A small-molecule ligand and the protein it binds are described below.
Small molecule (SMILES): CC(C)C[C@H](NC(=O)[C@H](CC(=O)O)N(C)C(=O)[C@H](CC1CCCCC1)NC(=O)[C@H](CCC(N)=O)NC(=O)CCc1cccnc1)C(=O)N[C@@H](Cc1ccc(Cl)c(Cl)c1)C(=O)O

Sequence of chain 1.A:
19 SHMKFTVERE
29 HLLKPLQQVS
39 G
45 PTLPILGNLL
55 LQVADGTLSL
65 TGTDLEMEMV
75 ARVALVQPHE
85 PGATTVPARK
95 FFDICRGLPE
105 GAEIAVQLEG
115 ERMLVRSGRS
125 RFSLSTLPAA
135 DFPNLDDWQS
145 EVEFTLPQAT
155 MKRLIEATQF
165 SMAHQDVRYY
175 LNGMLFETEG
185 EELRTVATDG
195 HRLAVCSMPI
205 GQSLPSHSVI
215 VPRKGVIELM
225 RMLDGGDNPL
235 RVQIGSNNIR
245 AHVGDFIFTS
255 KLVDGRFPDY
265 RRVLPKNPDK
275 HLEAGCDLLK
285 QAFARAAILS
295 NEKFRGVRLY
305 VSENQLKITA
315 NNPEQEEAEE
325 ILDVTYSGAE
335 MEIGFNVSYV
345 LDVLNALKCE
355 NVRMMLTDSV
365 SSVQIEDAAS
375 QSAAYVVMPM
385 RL

Binding-site contacts:
Ligand atom NE2 contacts residue MET382 of chain 1.A at 3.0 Å (h-bond).
Ligand atom C1 contacts residue ARG385 of chain 1.A at 3.8 Å.
Ligand atom CG contacts residue GLY194 of chain 1.A at 3.4 Å.
Ligand atom CE1 contacts residue PRO262 of chain 1.A at 3.8 Å (hydrophobic).
Ligand atom CD1 contacts residue THR192 of chain 1.A at 3.5 Å.
Ligand atom O contacts residue MET382 of chain 1.A at 3.1 Å.
Ligand atom CD2 contacts residue PRO383 of chain 1.A at 3.5 Å (hydrophobic).
Ligand atom N contacts residue PRO383 of chain 1.A at 3.2 Å (h-bond).
Ligand atom CG contacts residue PRO383 of chain 1.A at 3.6 Å (hydrophobic).
Ligand atom CB contacts residue PRO383 of chain 1.A at 3.5 Å (hydrophobic).
Ligand atom CD contacts residue HIS195 of chain 1.A at 3.8 Å.
Ligand atom O contacts residue MET382 of chain 1.A at 3.8 Å.
Ligand atom O contacts residue VAL267 of chain 1.A at 3.4 Å.
Ligand atom OE1 contacts residue TYR343 of chain 1.A at 3.7 Å.
Ligand atom C contacts residue MET382 of chain 1.A at 3.7 Å (hydrophobic).
Ligand atom CD contacts residue MET382 of chain 1.A at 3.8 Å (hydrophobic).
Ligand atom CB contacts residue MET382 of chain 1.A at 3.9 Å (hydrophobic).
Ligand atom CE1 contacts residue ARG385 of chain 1.A at 3.5 Å.
Ligand atom O contacts residue ARG385 of chain 1.A at 3.0 Å (salt-bridge).
Ligand atom CA contacts residue GLY194 of chain 1.A at 3.7 Å.
Ligand atom NE2 contacts residue PRO383 of chain 1.A at 3.6 Å.
Ligand atom O contacts residue MET384 of chain 1.A at 3.6 Å.
Ligand atom CLZ contacts residue LEU175 of chain 1.A at 3.4 Å.
Ligand atom CG contacts residue HIS195 of chain 1.A at 3.4 Å.
Ligand atom CB contacts residue GLY194 of chain 1.A at 3.5 Å.
Ligand atom OE1 contacts residue MET384 of chain 1.A at 3.5 Å.
Ligand atom N contacts residue GLY194 of chain 1.A at 2.8 Å (h-bond).
Ligand atom CE2 contacts residue ARG172 of chain 1.A at 3.5 Å.
Ligand atom C contacts residue GLY194 of chain 1.A at 3.5 Å.
Ligand atom CLE1 contacts residue PRO262 of chain 1.A at 3.8 Å.
Ligand atom NE2 contacts residue HIS195 of chain 1.A at 3.7 Å.
Ligand atom C contacts residue MET382 of chain 1.A at 3.8 Å (hydrophobic).
Ligand atom CZ contacts residue PRO262 of chain 1.A at 3.8 Å (hydrophobic).
Ligand atom OD2 contacts residue HIS195 of chain 1.A at 3.0 Å (h-bond).
Ligand atom C contacts residue ARG385 of chain 1.A at 3.8 Å.
Ligand atom CLZ contacts residue PRO262 of chain 1.A at 3.8 Å.
Ligand atom CA contacts residue GLY194 of chain 1.A at 3.5 Å.
Ligand atom CZ contacts residue ARG385 of chain 1.A at 3.8 Å.
Ligand atom CLZ contacts residue GLY194 of chain 1.A at 3.5 Å.
Ligand atom CLZ contacts residue THR192 of chain 1.A at 3.8 Å.